Sequence of chain 1.A:
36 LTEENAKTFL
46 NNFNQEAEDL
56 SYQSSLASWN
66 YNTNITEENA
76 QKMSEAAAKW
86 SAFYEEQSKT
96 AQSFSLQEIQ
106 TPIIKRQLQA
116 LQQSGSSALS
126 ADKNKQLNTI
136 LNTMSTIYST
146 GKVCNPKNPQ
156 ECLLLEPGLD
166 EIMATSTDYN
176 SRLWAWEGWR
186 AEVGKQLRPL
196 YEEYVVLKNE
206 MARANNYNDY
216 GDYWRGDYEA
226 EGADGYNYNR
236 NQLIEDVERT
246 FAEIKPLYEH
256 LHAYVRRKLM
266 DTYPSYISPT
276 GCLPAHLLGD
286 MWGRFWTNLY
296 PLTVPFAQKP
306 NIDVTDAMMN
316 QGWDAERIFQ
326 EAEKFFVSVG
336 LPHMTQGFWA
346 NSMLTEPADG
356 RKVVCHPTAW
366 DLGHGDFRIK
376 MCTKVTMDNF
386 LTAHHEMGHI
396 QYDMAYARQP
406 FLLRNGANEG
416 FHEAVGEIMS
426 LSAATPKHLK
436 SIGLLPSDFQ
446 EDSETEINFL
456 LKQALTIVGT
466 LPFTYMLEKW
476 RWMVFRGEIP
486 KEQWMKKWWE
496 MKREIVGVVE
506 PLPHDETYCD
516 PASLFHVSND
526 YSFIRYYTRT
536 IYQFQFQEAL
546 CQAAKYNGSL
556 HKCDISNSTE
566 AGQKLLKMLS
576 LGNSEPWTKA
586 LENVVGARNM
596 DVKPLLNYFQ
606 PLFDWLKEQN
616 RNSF

A small-molecule ligand and the protein it binds are described below.
Small molecule (SMILES): CC(=O)N[C@H]1[C@H](O[C@H]2[C@H](O)[C@@H](NC(C)=O)CO[C@@H]2CO)O[C@H](CO)[C@@H](O)[C@@H]1O

Binding-site contacts:
Ligand atom O7 contacts residue ASN69 of chain 1.A at 3.6 Å.
Ligand atom C3 contacts residue ASN69 of chain 1.A at 3.8 Å.
Ligand atom O6 contacts residue ASN69 of chain 1.A at 4.5 Å.
Ligand atom C6 contacts residue GLU73 of chain 1.A at 3.3 Å.
Ligand atom O6 contacts residue LYS77 of chain 1.A at 3.9 Å.
Ligand atom N2 contacts residue ASN69 of chain 1.A at 2.9 Å (h-bond).
Ligand atom C5 contacts residue ASN69 of chain 1.A at 3.6 Å.
Ligand atom O5 contacts residue ASN69 of chain 1.A at 2.3 Å (h-bond).
Ligand atom O5 contacts residue THR71 of chain 1.A at 4.4 Å.
Ligand atom O5 contacts residue ASN74 of chain 1.A at 3.8 Å.
Ligand atom C1 contacts residue ASN69 of chain 1.A at 1.4 Å.
Ligand atom C8 contacts residue ARG356 of chain 1.A at 3.8 Å.
Ligand atom C2 contacts residue ASN69 of chain 1.A at 2.5 Å.
Ligand atom C4 contacts residue ASN69 of chain 1.A at 4.2 Å.
Ligand atom O6 contacts residue GLU73 of chain 1.A at 2.6 Å (salt-bridge).
Ligand atom O6 contacts residue THR71 of chain 1.A at 3.9 Å.
Ligand atom C7 contacts residue ASN69 of chain 1.A at 3.5 Å.
Ligand atom C1 contacts residue ASN74 of chain 1.A at 4.2 Å.
Ligand atom O6 contacts residue ASN74 of chain 1.A at 3.6 Å.